A small-molecule ligand and the protein it binds are described below.
Small molecule (SMILES): CC(=O)N[C@@H]1[C@@H](O)[C@H](O)[C@@H](CO)O[C@H]1O

Sequence of chain 1.B:
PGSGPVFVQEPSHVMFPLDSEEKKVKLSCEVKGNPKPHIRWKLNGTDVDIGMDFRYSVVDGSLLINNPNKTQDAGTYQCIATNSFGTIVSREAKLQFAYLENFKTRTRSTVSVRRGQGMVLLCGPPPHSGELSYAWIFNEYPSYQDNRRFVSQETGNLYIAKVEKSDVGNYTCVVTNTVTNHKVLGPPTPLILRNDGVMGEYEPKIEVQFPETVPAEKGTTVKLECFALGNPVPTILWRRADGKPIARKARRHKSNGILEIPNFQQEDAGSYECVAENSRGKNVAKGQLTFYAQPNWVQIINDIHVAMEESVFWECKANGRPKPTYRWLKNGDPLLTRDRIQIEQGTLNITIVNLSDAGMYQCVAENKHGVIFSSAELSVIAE

Binding-site contacts:
Ligand atom C2 contacts residue GLY75 of chain 1.B at 4.5 Å.
Ligand atom O5 contacts residue GLY75 of chain 1.B at 4.1 Å.
Ligand atom O5 contacts residue ALA74 of chain 1.B at 3.4 Å (h-bond).
Ligand atom O5 contacts residue ASN44 of chain 1.B at 2.4 Å (h-bond).
Ligand atom C4 contacts residue ASN44 of chain 1.B at 4.3 Å.
Ligand atom O4 contacts residue ALA74 of chain 1.B at 4.2 Å.
Ligand atom C2 contacts residue ASN44 of chain 1.B at 2.7 Å.
Ligand atom C3 contacts residue ASN44 of chain 1.B at 3.9 Å.
Ligand atom C6 contacts residue GLN72 of chain 1.B at 3.9 Å.
Ligand atom C1 contacts residue GLY75 of chain 1.B at 4.3 Å.
Ligand atom C1 contacts residue ALA74 of chain 1.B at 4.3 Å (hydrophobic).
Ligand atom C5 contacts residue ALA74 of chain 1.B at 3.5 Å (hydrophobic).
Ligand atom N2 contacts residue ASN44 of chain 1.B at 3.1 Å (h-bond).
Ligand atom C7 contacts residue ASN44 of chain 1.B at 4.3 Å.
Ligand atom C6 contacts residue THR71 of chain 1.B at 4.0 Å.
Ligand atom C1 contacts residue ASN44 of chain 1.B at 1.4 Å.
Ligand atom C5 contacts residue ASN44 of chain 1.B at 3.5 Å.
Ligand atom O6 contacts residue THR71 of chain 1.B at 4.4 Å.
Ligand atom O4 contacts residue THR71 of chain 1.B at 4.2 Å.
Ligand atom C4 contacts residue ALA74 of chain 1.B at 3.4 Å (hydrophobic).
Ligand atom O6 contacts residue GLN72 of chain 1.B at 3.9 Å.
Ligand atom O6 contacts residue ALA74 of chain 1.B at 4.3 Å.
Ligand atom C6 contacts residue ALA74 of chain 1.B at 3.2 Å (hydrophobic).